The protein below binds the small molecule below.
Small molecule (SMILES): CC(=O)N[C@@H]1[C@@H](O)[C@H](O)[C@@H](CO)O[C@H]1O

Binding-site contacts:
Ligand atom C6 contacts residue ASN100 of chain 1.D at 4.5 Å.
Ligand atom C5 contacts residue SER102 of chain 1.D at 4.3 Å.
Ligand atom C5 contacts residue ASN100 of chain 1.D at 3.5 Å.
Ligand atom C7 contacts residue ASN100 of chain 1.D at 3.0 Å.
Ligand atom C1 contacts residue SER102 of chain 1.D at 3.8 Å.
Ligand atom O6 contacts residue ASN100 of chain 1.D at 4.3 Å.
Ligand atom C4 contacts residue ASN100 of chain 1.D at 4.0 Å.
Ligand atom O5 contacts residue ASN100 of chain 1.D at 2.1 Å (h-bond).
Ligand atom N2 contacts residue ASN100 of chain 1.D at 3.0 Å (h-bond).
Ligand atom C3 contacts residue ASN100 of chain 1.D at 3.7 Å.
Ligand atom C2 contacts residue ASN100 of chain 1.D at 2.3 Å.
Ligand atom O6 contacts residue TRP103 of chain 1.D at 4.1 Å.
Ligand atom O5 contacts residue SER102 of chain 1.D at 3.8 Å.
Ligand atom O7 contacts residue ASN100 of chain 1.D at 2.4 Å (h-bond).
Ligand atom C1 contacts residue ASN100 of chain 1.D at 1.4 Å.
Ligand atom C8 contacts residue ASN100 of chain 1.D at 4.4 Å.

Sequence of chain 1.D:
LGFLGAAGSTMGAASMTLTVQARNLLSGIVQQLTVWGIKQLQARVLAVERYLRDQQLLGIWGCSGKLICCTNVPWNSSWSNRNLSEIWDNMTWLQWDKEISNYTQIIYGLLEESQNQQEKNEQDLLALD